Binding-site contacts:
Ligand atom C2 contacts residue SER369 of chain 1.A at 3.8 Å.
Ligand atom C2 contacts residue PHE361 of chain 1.A at 3.6 Å (hydrophobic).
Ligand atom C15 contacts residue LEU375 of chain 1.A at 4.4 Å (hydrophobic).
Ligand atom O1 contacts residue CYS368 of chain 1.A at 4.0 Å.
Ligand atom C12 contacts residue ILE357 of chain 1.A at 4.1 Å (hydrophobic).
Ligand atom C27 contacts residue PRO354 of chain 1.A at 4.5 Å (hydrophobic).
Ligand atom C23 contacts residue PRO354 of chain 1.A at 3.8 Å (hydrophobic).
Ligand atom C3 contacts residue SER369 of chain 1.A at 3.4 Å.
Ligand atom C19 contacts residue ALA371 of chain 1.A at 3.7 Å (hydrophobic).
Ligand atom C26 contacts residue LEU353 of chain 1.A at 4.3 Å (hydrophobic).
Ligand atom C7 contacts residue LEU375 of chain 1.A at 4.3 Å (hydrophobic).
Ligand atom C11 contacts residue ILE357 of chain 1.A at 4.5 Å (hydrophobic).
Ligand atom C18 contacts residue ILE358 of chain 1.A at 4.0 Å (hydrophobic).
Ligand atom C21 contacts residue ILE357 of chain 1.A at 3.9 Å (hydrophobic).
Ligand atom C27 contacts residue LEU350 of chain 1.A at 3.9 Å (hydrophobic).
Ligand atom C21 contacts residue PRO354 of chain 1.A at 4.2 Å (hydrophobic).
Ligand atom C12 contacts residue PHE361 of chain 1.A at 4.3 Å (hydrophobic).
Ligand atom C11 contacts residue PHE361 of chain 1.A at 3.8 Å (hydrophobic).
Ligand atom C4 contacts residue SER369 of chain 1.A at 3.5 Å.
Ligand atom C19 contacts residue ILE358 of chain 1.A at 4.2 Å (hydrophobic).
Ligand atom O1 contacts residue SER369 of chain 1.A at 2.4 Å (h-bond).
Ligand atom C20 contacts residue PRO354 of chain 1.A at 4.5 Å (hydrophobic).
Ligand atom C18 contacts residue LEU375 of chain 1.A at 4.2 Å (hydrophobic).
Ligand atom C8 contacts residue LEU375 of chain 1.A at 4.0 Å (hydrophobic).
Ligand atom C1 contacts residue PHE361 of chain 1.A at 3.5 Å (hydrophobic).
Ligand atom C26 contacts residue ILE357 of chain 1.A at 4.4 Å (hydrophobic).
Ligand atom C11 contacts residue ILE358 of chain 1.A at 4.4 Å (hydrophobic).

Sequence of chain 1.A:
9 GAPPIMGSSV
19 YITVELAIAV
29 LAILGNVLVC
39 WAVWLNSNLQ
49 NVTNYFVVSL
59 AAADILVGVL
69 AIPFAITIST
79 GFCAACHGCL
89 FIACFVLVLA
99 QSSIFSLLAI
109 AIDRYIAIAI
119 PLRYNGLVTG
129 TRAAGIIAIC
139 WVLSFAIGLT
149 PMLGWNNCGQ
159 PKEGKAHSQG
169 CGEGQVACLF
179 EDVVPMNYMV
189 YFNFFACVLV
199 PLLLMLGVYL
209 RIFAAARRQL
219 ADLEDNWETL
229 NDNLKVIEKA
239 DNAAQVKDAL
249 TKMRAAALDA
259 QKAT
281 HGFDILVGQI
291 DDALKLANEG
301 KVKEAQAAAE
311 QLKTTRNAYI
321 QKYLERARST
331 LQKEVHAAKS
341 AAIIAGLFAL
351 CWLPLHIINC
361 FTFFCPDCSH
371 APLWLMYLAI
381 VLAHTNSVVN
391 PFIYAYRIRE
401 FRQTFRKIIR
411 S

A small-molecule ligand and the protein it binds are described below.
Small molecule (SMILES): CC(C)CCC[C@@H](C)[C@H]1CC[C@H]2[C@@H]3CC=C4C[C@@H](O)CC[C@]4(C)[C@H]3CC[C@]12C